A small-molecule ligand and the protein it binds are described below.
Small molecule (SMILES): Nc1nc(O)c2nc(CNc3ccc(C(=O)O)cc3)cnc2n1

Binding-site contacts:
Ligand atom N11 contacts residue ASP575 of chain 1.A at 2.8 Å (salt-bridge).
Ligand atom C7 contacts residue ASN502 of chain 1.A at 3.5 Å.
Ligand atom C16 contacts residue LYS609 of chain 1.A at 3.6 Å.
Ligand atom C7 contacts residue MET529 of chain 1.A at 3.7 Å (hydrophobic).
Ligand atom O22 contacts residue LYS609 of chain 1.A at 3.4 Å.
Ligand atom O1 contacts residue LYS609 of chain 1.A at 2.5 Å (salt-bridge).
Ligand atom N11 contacts residue PHE603 of chain 1.A at 3.6 Å.
Ligand atom N4 contacts residue ASP575 of chain 1.A at 2.6 Å (salt-bridge).
Ligand atom O23 contacts residue ARG610 of chain 1.A at 2.8 Å (salt-bridge).
Ligand atom N14 contacts residue PHE580 of chain 1.A at 3.3 Å.
Ligand atom C20 contacts residue PRO438 of chain 1.A at 3.5 Å (hydrophobic).
Ligand atom C10 contacts residue ARG686 of chain 1.A at 3.1 Å.
Ligand atom C19 contacts residue PRO438 of chain 1.A at 3.6 Å (hydrophobic).
Ligand atom C17 contacts residue GLY437 of chain 1.A at 3.6 Å.
Ligand atom N6 contacts residue ARG686 of chain 1.A at 3.4 Å (salt-bridge).
Ligand atom N8 contacts residue ARG686 of chain 1.A at 3.5 Å (salt-bridge).
Ligand atom C15 contacts residue LYS609 of chain 1.A at 3.5 Å.
Ligand atom C15 contacts residue GLY437 of chain 1.A at 3.6 Å.
Ligand atom C2 contacts residue MET529 of chain 1.A at 3.7 Å (hydrophobic).
Ligand atom O22 contacts residue ARG610 of chain 1.A at 3.1 Å (salt-bridge).
Ligand atom C2 contacts residue LYS609 of chain 1.A at 3.6 Å.
Ligand atom C17 contacts residue LYS609 of chain 1.A at 3.7 Å.
Ligand atom N9 contacts residue ILE504 of chain 1.A at 3.4 Å.
Ligand atom C16 contacts residue PHE580 of chain 1.A at 3.6 Å (hydrophobic).
Ligand atom C13 contacts residue ARG686 of chain 1.A at 3.6 Å.
Ligand atom N8 contacts residue ASP482 of chain 1.A at 2.6 Å (salt-bridge).
Ligand atom N6 contacts residue LYS609 of chain 1.A at 3.1 Å (salt-bridge).
Ligand atom C18 contacts residue GLY579 of chain 1.A at 3.4 Å.
Ligand atom C12 contacts residue ARG686 of chain 1.A at 3.3 Å.
Ligand atom N4 contacts residue MET529 of chain 1.A at 3.4 Å (h-bond).
Ligand atom C5 contacts residue ASP482 of chain 1.A at 3.6 Å.
Ligand atom C5 contacts residue ARG686 of chain 1.A at 3.6 Å.
Ligand atom C13 contacts residue ACT1 of chain 1.I at 3.4 Å.
Ligand atom N9 contacts residue ASN502 of chain 1.A at 3.1 Å (h-bond).
Ligand atom C7 contacts residue ASP575 of chain 1.A at 3.2 Å.
Ligand atom C12 contacts residue ASP482 of chain 1.A at 3.4 Å.
Ligand atom N6 contacts residue PHE580 of chain 1.A at 3.4 Å.
Ligand atom N11 contacts residue ASN502 of chain 1.A at 2.6 Å (h-bond).
Ligand atom C21 contacts residue ARG610 of chain 1.A at 3.3 Å.
Ligand atom O1 contacts residue GLY605 of chain 1.A at 3.4 Å (h-bond).

Sequence of chain 1.A:
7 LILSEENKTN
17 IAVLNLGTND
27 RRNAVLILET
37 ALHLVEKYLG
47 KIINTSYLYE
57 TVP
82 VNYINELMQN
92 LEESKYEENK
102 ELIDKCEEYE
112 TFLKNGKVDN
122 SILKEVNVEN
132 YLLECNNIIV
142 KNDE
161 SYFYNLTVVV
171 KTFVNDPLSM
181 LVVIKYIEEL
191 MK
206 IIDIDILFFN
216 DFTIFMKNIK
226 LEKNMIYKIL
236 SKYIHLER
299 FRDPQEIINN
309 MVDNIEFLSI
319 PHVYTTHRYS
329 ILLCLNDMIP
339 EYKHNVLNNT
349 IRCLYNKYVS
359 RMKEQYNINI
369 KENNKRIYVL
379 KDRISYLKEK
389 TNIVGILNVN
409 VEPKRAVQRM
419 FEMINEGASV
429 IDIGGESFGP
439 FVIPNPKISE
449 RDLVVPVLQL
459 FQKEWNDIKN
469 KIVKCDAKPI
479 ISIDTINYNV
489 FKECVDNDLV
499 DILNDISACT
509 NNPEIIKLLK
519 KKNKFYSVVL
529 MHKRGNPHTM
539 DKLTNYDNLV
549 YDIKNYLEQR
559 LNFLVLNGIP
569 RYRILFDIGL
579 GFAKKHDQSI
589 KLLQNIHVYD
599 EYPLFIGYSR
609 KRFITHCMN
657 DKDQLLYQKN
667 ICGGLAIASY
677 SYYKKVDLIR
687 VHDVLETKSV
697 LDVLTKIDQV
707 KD